Sequence of chain 2.A:
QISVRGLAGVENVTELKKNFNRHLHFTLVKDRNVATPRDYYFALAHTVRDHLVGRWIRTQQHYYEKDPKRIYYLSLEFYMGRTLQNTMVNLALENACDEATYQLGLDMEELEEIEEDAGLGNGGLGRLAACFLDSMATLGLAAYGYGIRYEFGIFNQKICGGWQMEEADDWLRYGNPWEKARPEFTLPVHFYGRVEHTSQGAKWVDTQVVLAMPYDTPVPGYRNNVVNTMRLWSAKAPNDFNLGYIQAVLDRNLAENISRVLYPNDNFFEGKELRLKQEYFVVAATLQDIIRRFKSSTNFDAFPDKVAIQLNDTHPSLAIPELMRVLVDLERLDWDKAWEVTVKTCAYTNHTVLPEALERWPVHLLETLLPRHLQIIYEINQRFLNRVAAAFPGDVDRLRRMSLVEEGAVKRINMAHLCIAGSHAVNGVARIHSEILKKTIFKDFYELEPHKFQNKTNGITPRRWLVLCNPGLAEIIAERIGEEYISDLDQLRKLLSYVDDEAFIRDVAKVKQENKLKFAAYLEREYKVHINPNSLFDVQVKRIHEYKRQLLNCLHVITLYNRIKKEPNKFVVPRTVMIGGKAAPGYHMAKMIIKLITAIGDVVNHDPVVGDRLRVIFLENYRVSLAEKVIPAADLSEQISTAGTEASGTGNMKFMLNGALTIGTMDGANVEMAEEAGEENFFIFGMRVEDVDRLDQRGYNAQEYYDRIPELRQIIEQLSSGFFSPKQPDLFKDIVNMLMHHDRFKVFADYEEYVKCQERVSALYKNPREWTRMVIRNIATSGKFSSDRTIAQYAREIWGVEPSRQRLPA

This protein binds this small molecule.
Small molecule (SMILES): O=c1[nH]cnc2c1ncn2[C@@H]1O[C@H](COP(=O)(O)O)[C@@H](O)[C@H]1O

Sequence of chain 1.A:
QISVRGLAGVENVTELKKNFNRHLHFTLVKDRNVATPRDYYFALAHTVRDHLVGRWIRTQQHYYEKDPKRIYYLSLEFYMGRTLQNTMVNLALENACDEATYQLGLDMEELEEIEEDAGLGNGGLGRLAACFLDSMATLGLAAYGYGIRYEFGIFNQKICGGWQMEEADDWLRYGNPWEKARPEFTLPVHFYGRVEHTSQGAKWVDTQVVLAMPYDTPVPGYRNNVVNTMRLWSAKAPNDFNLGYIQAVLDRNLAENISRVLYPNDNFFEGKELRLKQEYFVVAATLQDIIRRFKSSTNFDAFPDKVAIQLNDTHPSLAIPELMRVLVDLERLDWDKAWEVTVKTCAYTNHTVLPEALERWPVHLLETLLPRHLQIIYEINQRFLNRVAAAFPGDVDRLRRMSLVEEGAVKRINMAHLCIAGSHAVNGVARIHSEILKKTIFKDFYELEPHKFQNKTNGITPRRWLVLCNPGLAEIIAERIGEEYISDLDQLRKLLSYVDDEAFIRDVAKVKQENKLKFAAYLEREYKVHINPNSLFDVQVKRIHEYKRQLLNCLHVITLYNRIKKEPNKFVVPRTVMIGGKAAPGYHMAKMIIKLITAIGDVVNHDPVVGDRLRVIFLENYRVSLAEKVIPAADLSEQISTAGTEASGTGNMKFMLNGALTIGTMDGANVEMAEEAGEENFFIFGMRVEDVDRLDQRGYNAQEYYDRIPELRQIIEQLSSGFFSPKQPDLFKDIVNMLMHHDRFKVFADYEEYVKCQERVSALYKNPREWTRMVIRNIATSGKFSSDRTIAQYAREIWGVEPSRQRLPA

Binding-site contacts:
Ligand atom C2' contacts residue GLN73 of chain 2.A at 4.1 Å.
Ligand atom O4' contacts residue GLN72 of chain 2.A at 4.1 Å.
Ligand atom C2 contacts residue TYR76 of chain 2.A at 3.7 Å (hydrophobic).
Ligand atom N7 contacts residue TYR76 of chain 2.A at 3.8 Å.
Ligand atom N7 contacts residue VAL46 of chain 1.A at 4.4 Å.
Ligand atom O3' contacts residue ILE69 of chain 2.A at 4.5 Å.
Ligand atom N9 contacts residue VAL46 of chain 1.A at 4.0 Å.
Ligand atom O2' contacts residue ASP43 of chain 1.A at 3.4 Å (salt-bridge).
Ligand atom O1P contacts residue ARG311 of chain 2.A at 2.9 Å (salt-bridge).
Ligand atom C6 contacts residue TYR76 of chain 2.A at 3.5 Å (hydrophobic).
Ligand atom O2P contacts residue ARG311 of chain 2.A at 3.2 Å (salt-bridge).
Ligand atom N1 contacts residue TYR76 of chain 2.A at 3.9 Å.
Ligand atom C8 contacts residue TYR76 of chain 2.A at 3.9 Å (hydrophobic).
Ligand atom P contacts residue ARG311 of chain 2.A at 4.0 Å.
Ligand atom O4' contacts residue TYR76 of chain 2.A at 4.0 Å.
Ligand atom N9 contacts residue TYR76 of chain 2.A at 3.8 Å.
Ligand atom C2' contacts residue ASP43 of chain 1.A at 4.2 Å.
Ligand atom N3 contacts residue VAL46 of chain 1.A at 4.0 Å.
Ligand atom C4' contacts residue GLN72 of chain 2.A at 4.3 Å.
Ligand atom O3' contacts residue ASP43 of chain 1.A at 4.2 Å.
Ligand atom O2' contacts residue GLN73 of chain 2.A at 2.7 Å (h-bond).
Ligand atom O2P contacts residue ARG243 of chain 2.A at 4.2 Å.
Ligand atom O1P contacts residue ARG310 of chain 2.A at 3.6 Å (salt-bridge).
Ligand atom O2P contacts residue ARG310 of chain 2.A at 4.3 Å.
Ligand atom C5 contacts residue TYR76 of chain 2.A at 3.6 Å (hydrophobic).
Ligand atom O6 contacts residue TYR76 of chain 2.A at 3.6 Å (h-bond).
Ligand atom O3' contacts residue GLN72 of chain 2.A at 4.2 Å.
Ligand atom C5 contacts residue VAL46 of chain 1.A at 4.0 Å (hydrophobic).
Ligand atom C3' contacts residue VAL46 of chain 1.A at 4.3 Å (hydrophobic).
Ligand atom C8 contacts residue VAL46 of chain 1.A at 4.4 Å (hydrophobic).
Ligand atom C2 contacts residue VAL46 of chain 1.A at 4.4 Å (hydrophobic).
Ligand atom C2 contacts residue ASN45 of chain 1.A at 4.4 Å.
Ligand atom C1' contacts residue TYR76 of chain 2.A at 3.8 Å (hydrophobic).
Ligand atom O3P contacts residue ARG310 of chain 2.A at 2.9 Å (salt-bridge).
Ligand atom N3 contacts residue GLN73 of chain 2.A at 4.4 Å.
Ligand atom C2' contacts residue VAL46 of chain 1.A at 3.9 Å (hydrophobic).
Ligand atom N3 contacts residue TYR76 of chain 2.A at 3.5 Å.
Ligand atom C4 contacts residue TYR76 of chain 2.A at 3.6 Å (hydrophobic).
Ligand atom C4 contacts residue VAL46 of chain 1.A at 3.8 Å (hydrophobic).
Ligand atom P contacts residue ARG310 of chain 2.A at 3.6 Å.